The small molecule below binds the protein below.
Small molecule (SMILES): O=C([O-])/C(F)=C\c1ccc(O)cc1

Sequence of chain 1.A:
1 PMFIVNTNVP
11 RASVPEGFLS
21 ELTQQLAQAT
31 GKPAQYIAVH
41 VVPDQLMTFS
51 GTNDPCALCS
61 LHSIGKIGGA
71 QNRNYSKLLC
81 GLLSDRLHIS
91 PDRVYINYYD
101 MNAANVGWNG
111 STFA

Sequence of chain 1.C:
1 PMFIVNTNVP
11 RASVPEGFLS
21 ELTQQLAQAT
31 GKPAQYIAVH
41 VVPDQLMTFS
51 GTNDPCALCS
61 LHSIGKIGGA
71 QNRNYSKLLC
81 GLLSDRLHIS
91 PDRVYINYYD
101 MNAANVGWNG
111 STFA

Binding-site contacts:
Ligand atom O2 contacts residue LYS32 of chain 1.A at 3.8 Å.
Ligand atom F1 contacts residue PHE113 of chain 1.A at 3.9 Å.
Ligand atom C3 contacts residue ASN97 of chain 1.C at 3.7 Å.
Ligand atom C2 contacts residue VAL106 of chain 1.A at 3.7 Å (hydrophobic).
Ligand atom C5 contacts residue ILE64 of chain 1.A at 4.0 Å (hydrophobic).
Ligand atom C1 contacts residue TYR95 of chain 1.C at 4.1 Å (hydrophobic).
Ligand atom C3 contacts residue VAL106 of chain 1.A at 3.8 Å (hydrophobic).
Ligand atom C2 contacts residue TYR95 of chain 1.C at 3.5 Å (hydrophobic).
Ligand atom C9 contacts residue ILE64 of chain 1.A at 4.0 Å (hydrophobic).
Ligand atom O1 contacts residue ASN97 of chain 1.C at 2.6 Å (h-bond).
Ligand atom O1 contacts residue MET2 of chain 1.A at 3.7 Å.
Ligand atom C8 contacts residue PHE113 of chain 1.A at 4.1 Å (hydrophobic).
Ligand atom O1 contacts residue MET101 of chain 1.A at 3.6 Å.
Ligand atom C6 contacts residue PRO1 of chain 1.A at 3.7 Å (hydrophobic).
Ligand atom C5 contacts residue HIS62 of chain 1.A at 3.8 Å.
Ligand atom O3 contacts residue LYS32 of chain 1.A at 2.8 Å (salt-bridge).
Ligand atom C8 contacts residue TYR36 of chain 1.A at 4.1 Å (hydrophobic).
Ligand atom C8 contacts residue PRO1 of chain 1.A at 3.5 Å (hydrophobic).
Ligand atom C6 contacts residue ILE64 of chain 1.A at 3.7 Å (hydrophobic).
Ligand atom O2 contacts residue SER63 of chain 1.A at 3.9 Å.
Ligand atom O2 contacts residue PRO1 of chain 1.A at 2.5 Å (h-bond).
Ligand atom O2 contacts residue ILE64 of chain 1.A at 3.6 Å.
Ligand atom C4 contacts residue ASN97 of chain 1.C at 3.5 Å.
Ligand atom O3 contacts residue ILE64 of chain 1.A at 3.6 Å.
Ligand atom C7 contacts residue PRO1 of chain 1.A at 3.6 Å (hydrophobic).
Ligand atom C9 contacts residue PRO1 of chain 1.A at 3.3 Å (hydrophobic).
Ligand atom C1 contacts residue PRO1 of chain 1.A at 3.7 Å (hydrophobic).
Ligand atom C7 contacts residue PHE113 of chain 1.A at 3.7 Å (hydrophobic).
Ligand atom C5 contacts residue MET101 of chain 1.A at 4.1 Å (hydrophobic).
Ligand atom C5 contacts residue SER63 of chain 1.A at 3.8 Å.
Ligand atom C4 contacts residue HIS62 of chain 1.A at 3.9 Å.
Ligand atom F1 contacts residue TYR36 of chain 1.A at 3.5 Å.
Ligand atom C7 contacts residue TYR95 of chain 1.C at 3.4 Å (hydrophobic).
Ligand atom C8 contacts residue TYR95 of chain 1.C at 3.9 Å (hydrophobic).
Ligand atom C4 contacts residue MET2 of chain 1.A at 3.9 Å (hydrophobic).
Ligand atom F1 contacts residue TYR95 of chain 1.C at 3.5 Å.
Ligand atom C3 contacts residue TYR95 of chain 1.C at 4.0 Å (hydrophobic).
Ligand atom O1 contacts residue HIS62 of chain 1.A at 3.2 Å.
Ligand atom C9 contacts residue LYS32 of chain 1.A at 3.7 Å.
Ligand atom C3 contacts residue MET2 of chain 1.A at 3.9 Å (hydrophobic).